Binding-site contacts:
Ligand atom C4' contacts residue TRP24 of chain 1.C at 3.4 Å (hydrophobic).
Ligand atom N3 contacts residue DA4 of chain 1.B at 2.7 Å (h-bond).
Ligand atom N6 contacts residue DT5 of chain 1.B at 3.1 Å (h-bond).
Ligand atom N1 contacts residue DC6 of chain 1.B at 2.8 Å (h-bond).
Ligand atom O4 contacts residue DA4 of chain 1.B at 2.8 Å (h-bond).
Ligand atom N1 contacts residue DT5 of chain 1.B at 2.8 Å (h-bond).
Ligand atom OP1 contacts residue LYS22 of chain 1.C at 2.9 Å (salt-bridge).
Ligand atom N3 contacts residue TRP24 of chain 1.C at 3.0 Å (h-bond).
Ligand atom O6 contacts residue DG7 of chain 1.B at 3.2 Å (h-bond).
Ligand atom N1 contacts residue DC2 of chain 1.B at 2.8 Å (h-bond).
Ligand atom O6 contacts residue DC6 of chain 1.B at 2.8 Å (h-bond).
Ligand atom N6 contacts residue DA4 of chain 1.B at 3.3 Å (h-bond).
Ligand atom O6 contacts residue DT5 of chain 1.B at 3.3 Å (h-bond).
Ligand atom O6 contacts residue DC8 of chain 1.B at 2.9 Å (h-bond).
Ligand atom N2 contacts residue DC6 of chain 1.B at 2.7 Å (h-bond).
Ligand atom OP1 contacts residue THR40 of chain 1.C at 3.3 Å.
Ligand atom N3 contacts residue DG1 of chain 1.B at 2.8 Å (h-bond).
Ligand atom N4 contacts residue DG1 of chain 1.B at 2.7 Å (h-bond).
Ligand atom N3 contacts residue DG7 of chain 1.B at 2.8 Å (h-bond).
Ligand atom N2 contacts residue DC8 of chain 1.B at 2.6 Å (h-bond).
Ligand atom O2 contacts residue ARG42 of chain 1.C at 2.8 Å (salt-bridge).
Ligand atom N1 contacts residue DC8 of chain 1.B at 2.8 Å (h-bond).
Ligand atom O2 contacts residue DG3 of chain 1.B at 2.8 Å (h-bond).
Ligand atom N3 contacts residue DG3 of chain 1.B at 2.9 Å (h-bond).
Ligand atom N2 contacts residue DG3 of chain 1.B at 3.2 Å.
Ligand atom O2 contacts residue DG7 of chain 1.B at 2.6 Å (h-bond).
Ligand atom O2 contacts residue DG1 of chain 1.B at 2.7 Å (h-bond).
Ligand atom O4' contacts residue TRP24 of chain 1.C at 3.3 Å.
Ligand atom N2 contacts residue SER31 of chain 1.C at 2.8 Å (h-bond).
Ligand atom N4 contacts residue DG3 of chain 1.B at 2.9 Å (h-bond).
Ligand atom N4 contacts residue DG7 of chain 1.B at 2.8 Å (h-bond).
Ligand atom O2 contacts residue ARG42 of chain 1.C at 3.0 Å (salt-bridge).
Ligand atom O4' contacts residue ARG42 of chain 1.C at 2.8 Å.
Ligand atom O4' contacts residue TRP24 of chain 1.C at 3.2 Å.
Ligand atom N2 contacts residue DC2 of chain 1.B at 2.7 Å (h-bond).
Ligand atom O6 contacts residue DC2 of chain 1.B at 2.8 Å (h-bond).
Ligand atom O6 contacts residue DG1 of chain 1.B at 3.3 Å (h-bond).
Ligand atom C4' contacts residue ARG42 of chain 1.C at 3.3 Å.
Ligand atom N4 contacts residue DC6 of chain 1.B at 3.2 Å (h-bond).
Ligand atom C1' contacts residue TRP24 of chain 1.C at 3.4 Å (hydrophobic).

Sequence of chain 1.C:
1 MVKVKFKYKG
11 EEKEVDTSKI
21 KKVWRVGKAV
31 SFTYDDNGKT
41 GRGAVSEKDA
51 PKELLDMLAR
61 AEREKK

This small molecule binds to this protein.
Small molecule (SMILES): Cc1cn([C@H]2C[C@H](O[P](=O)(O)OC[C@H]3O[C@@H](n4ccc(N)nc4=O)C[C@@H]3O[P](=O)(O)OC[C@H]3O[C@@H](n4cnc5c(=O)nc(N)[nH]c54)C[C@@H]3O[P](=O)(O)OC[C@H]3O[C@@H](n4ccc(N)nc4=O)C[C@@H]3O)[C@@H](CO[P](=O)(O)O[C@H]3C[C@H](n4cnc5c(N)ncnc54)O[C@@H]3CO[P](=O)(O)O[C@H]3C[C@H](n4cnc5c(=O)nc(N)[nH]c54)O[C@@H]3CO[P](=O)(O)O[C@H]3C[C@H](n4ccc(N)nc4=O)O[C@@H]3CO[P](=O)(O)O[C@H]3C[C@H](n4cnc5c(=O)nc(N)[nH]c54)O[C@@H]3CO)O2)c(=O)[nH]c1=O